Binding-site contacts:
Ligand atom C8 contacts residue ASN696 of chain 1.B at 4.1 Å.
Ligand atom C3 contacts residue ASN696 of chain 1.B at 3.8 Å.
Ligand atom C8 contacts residue ILE781 of chain 1.C at 3.7 Å (hydrophobic).
Ligand atom O5 contacts residue ASN696 of chain 1.B at 2.4 Å (h-bond).
Ligand atom C5 contacts residue ASN696 of chain 1.B at 3.7 Å.
Ligand atom C8 contacts residue ASP783 of chain 1.C at 3.4 Å.
Ligand atom C1 contacts residue ASN696 of chain 1.B at 1.4 Å.
Ligand atom N2 contacts residue ASP783 of chain 1.C at 3.8 Å.
Ligand atom O6 contacts residue GLY1118 of chain 1.B at 4.2 Å.
Ligand atom N2 contacts residue ASN696 of chain 1.B at 2.9 Å (h-bond).
Ligand atom C4 contacts residue ASN696 of chain 1.B at 4.3 Å.
Ligand atom C7 contacts residue ASP783 of chain 1.C at 4.1 Å.
Ligand atom O7 contacts residue ASN696 of chain 1.B at 3.9 Å.
Ligand atom C2 contacts residue ASN696 of chain 1.B at 2.6 Å.
Ligand atom C7 contacts residue ASN696 of chain 1.B at 3.4 Å.

This protein binds this small molecule.
Small molecule (SMILES): CC(=O)N[C@@H]1[C@@H](O)[C@H](O)[C@@H](CO)O[C@H]1O

Sequence of chain 1.C:
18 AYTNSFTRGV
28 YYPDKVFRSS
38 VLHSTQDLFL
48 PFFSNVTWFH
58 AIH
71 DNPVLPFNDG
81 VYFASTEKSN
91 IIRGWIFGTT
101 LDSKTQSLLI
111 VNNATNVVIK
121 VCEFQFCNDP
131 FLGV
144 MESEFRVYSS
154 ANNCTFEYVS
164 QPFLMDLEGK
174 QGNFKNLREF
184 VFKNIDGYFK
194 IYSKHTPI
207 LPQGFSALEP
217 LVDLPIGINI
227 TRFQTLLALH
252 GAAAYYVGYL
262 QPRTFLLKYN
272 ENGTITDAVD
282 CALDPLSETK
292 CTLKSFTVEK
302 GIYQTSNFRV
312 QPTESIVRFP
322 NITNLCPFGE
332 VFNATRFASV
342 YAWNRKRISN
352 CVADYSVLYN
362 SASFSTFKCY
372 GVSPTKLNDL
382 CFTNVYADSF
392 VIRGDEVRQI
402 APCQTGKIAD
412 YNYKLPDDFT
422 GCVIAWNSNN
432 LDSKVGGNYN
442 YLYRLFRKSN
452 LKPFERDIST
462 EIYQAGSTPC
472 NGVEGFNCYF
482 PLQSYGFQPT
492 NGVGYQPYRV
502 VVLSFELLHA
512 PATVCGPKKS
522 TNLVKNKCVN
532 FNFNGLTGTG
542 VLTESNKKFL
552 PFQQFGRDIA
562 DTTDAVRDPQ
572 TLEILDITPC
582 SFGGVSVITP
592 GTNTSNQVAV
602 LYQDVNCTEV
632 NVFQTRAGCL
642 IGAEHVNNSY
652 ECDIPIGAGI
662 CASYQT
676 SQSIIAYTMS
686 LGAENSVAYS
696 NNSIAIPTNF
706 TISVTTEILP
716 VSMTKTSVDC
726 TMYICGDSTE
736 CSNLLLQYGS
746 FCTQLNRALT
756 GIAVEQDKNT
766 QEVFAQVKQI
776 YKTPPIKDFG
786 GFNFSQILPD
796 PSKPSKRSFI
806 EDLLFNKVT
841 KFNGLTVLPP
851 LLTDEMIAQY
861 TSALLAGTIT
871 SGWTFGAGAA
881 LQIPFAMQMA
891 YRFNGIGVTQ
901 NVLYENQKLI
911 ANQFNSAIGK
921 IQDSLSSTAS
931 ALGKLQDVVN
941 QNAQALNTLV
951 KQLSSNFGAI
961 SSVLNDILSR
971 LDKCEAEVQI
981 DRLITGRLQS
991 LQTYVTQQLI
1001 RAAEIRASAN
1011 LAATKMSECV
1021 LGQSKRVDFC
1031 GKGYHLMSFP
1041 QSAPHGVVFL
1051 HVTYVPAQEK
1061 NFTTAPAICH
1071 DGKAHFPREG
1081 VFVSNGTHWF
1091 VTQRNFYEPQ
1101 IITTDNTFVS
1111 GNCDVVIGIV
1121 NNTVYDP

Sequence of chain 1.B:
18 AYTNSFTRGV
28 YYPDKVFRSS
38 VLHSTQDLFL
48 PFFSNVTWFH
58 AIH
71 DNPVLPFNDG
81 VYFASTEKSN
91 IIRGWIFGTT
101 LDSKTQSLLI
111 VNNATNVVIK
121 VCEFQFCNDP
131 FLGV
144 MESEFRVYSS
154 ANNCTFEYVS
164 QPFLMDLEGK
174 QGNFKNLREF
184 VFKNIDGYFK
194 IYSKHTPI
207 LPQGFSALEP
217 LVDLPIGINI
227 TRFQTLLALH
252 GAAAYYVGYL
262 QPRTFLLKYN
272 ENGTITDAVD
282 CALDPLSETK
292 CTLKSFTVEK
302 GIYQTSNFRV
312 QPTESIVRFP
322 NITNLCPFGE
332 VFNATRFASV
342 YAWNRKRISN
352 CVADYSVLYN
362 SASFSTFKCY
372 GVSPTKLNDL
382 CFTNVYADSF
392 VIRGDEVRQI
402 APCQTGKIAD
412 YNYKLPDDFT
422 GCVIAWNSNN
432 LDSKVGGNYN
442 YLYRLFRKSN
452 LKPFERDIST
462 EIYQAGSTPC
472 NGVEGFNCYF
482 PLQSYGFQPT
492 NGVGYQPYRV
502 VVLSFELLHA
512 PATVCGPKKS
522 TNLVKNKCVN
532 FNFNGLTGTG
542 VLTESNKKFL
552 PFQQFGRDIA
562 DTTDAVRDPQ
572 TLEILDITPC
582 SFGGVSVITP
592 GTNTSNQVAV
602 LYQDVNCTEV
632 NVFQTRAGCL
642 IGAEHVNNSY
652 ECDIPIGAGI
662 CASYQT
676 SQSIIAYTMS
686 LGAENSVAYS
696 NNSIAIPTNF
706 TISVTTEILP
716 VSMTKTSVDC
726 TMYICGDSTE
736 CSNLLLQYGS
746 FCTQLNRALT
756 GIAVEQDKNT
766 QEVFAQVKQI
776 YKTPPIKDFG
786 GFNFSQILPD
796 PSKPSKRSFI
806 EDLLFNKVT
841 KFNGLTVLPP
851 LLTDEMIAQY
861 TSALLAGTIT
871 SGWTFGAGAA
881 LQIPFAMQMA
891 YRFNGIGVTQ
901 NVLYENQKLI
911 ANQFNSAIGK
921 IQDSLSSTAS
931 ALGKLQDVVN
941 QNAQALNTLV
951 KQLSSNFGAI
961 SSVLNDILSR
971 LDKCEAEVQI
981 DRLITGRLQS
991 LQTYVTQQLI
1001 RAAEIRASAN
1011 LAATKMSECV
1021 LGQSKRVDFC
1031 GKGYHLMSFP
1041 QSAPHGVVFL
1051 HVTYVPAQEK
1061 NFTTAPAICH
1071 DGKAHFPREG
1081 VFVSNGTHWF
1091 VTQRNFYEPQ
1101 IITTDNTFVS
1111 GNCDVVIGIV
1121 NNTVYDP